Binding-site contacts:
Ligand atom C3B contacts residue LYS4211 of chain 1.D at 3.7 Å.
Ligand atom N3 contacts residue CYS4958 of chain 1.D at 4.0 Å.
Ligand atom PG contacts residue MG1 of chain 1.EA at 3.9 Å.
Ligand atom PG contacts residue MG1 of chain 1.DA at 3.7 Å.
Ligand atom PA contacts residue MG1 of chain 1.DA at 3.1 Å.
Ligand atom O2' contacts residue PHE4975 of chain 1.D at 4.3 Å.
Ligand atom N1 contacts residue CYS4958 of chain 1.D at 2.6 Å (h-bond).
Ligand atom O1A contacts residue MG1 of chain 1.DA at 4.2 Å.
Ligand atom C6 contacts residue CYS4958 of chain 1.D at 3.8 Å (hydrophobic).
Ligand atom C5 contacts residue THR4979 of chain 1.D at 4.1 Å.
Ligand atom PA contacts residue MG1 of chain 1.EA at 3.6 Å.
Ligand atom O2B contacts residue MG1 of chain 1.EA at 2.3 Å.
Ligand atom O1G contacts residue MG1 of chain 1.EA at 3.4 Å.
Ligand atom O1B contacts residue LYS4211 of chain 1.D at 3.0 Å (salt-bridge).
Ligand atom C6 contacts residue LEU4985 of chain 1.D at 4.1 Å (hydrophobic).
Ligand atom N7 contacts residue THR4979 of chain 1.D at 4.0 Å.
Ligand atom N6 contacts residue THR4979 of chain 1.D at 4.3 Å.
Ligand atom PB contacts residue LYS4211 of chain 1.D at 3.9 Å.
Ligand atom O1B contacts residue ARG4215 of chain 1.D at 3.8 Å.
Ligand atom N6 contacts residue HIS4983 of chain 1.D at 3.6 Å.
Ligand atom O1G contacts residue MG1 of chain 1.DA at 2.8 Å.
Ligand atom O2' contacts residue THR4979 of chain 1.D at 4.2 Å.
Ligand atom O2A contacts residue MG1 of chain 1.DA at 3.9 Å.
Ligand atom C2 contacts residue LYS4957 of chain 1.D at 4.1 Å.
Ligand atom O2A contacts residue MG1 of chain 1.EA at 2.3 Å.
Ligand atom C3B contacts residue MG1 of chain 1.DA at 3.4 Å.
Ligand atom N6 contacts residue LEU4985 of chain 1.D at 3.3 Å.
Ligand atom O2' contacts residue MET4954 of chain 1.D at 4.1 Å.
Ligand atom O3A contacts residue MG1 of chain 1.DA at 2.6 Å.
Ligand atom C2 contacts residue PHE4959 of chain 1.D at 4.2 Å (hydrophobic).
Ligand atom C2 contacts residue THR4979 of chain 1.D at 4.0 Å.
Ligand atom PB contacts residue MG1 of chain 1.EA at 3.5 Å.
Ligand atom O3G contacts residue MG1 of chain 1.EA at 3.5 Å.
Ligand atom O5' contacts residue MG1 of chain 1.DA at 2.3 Å.
Ligand atom PB contacts residue MG1 of chain 1.DA at 3.6 Å.
Ligand atom N6 contacts residue ASN4984 of chain 1.D at 3.4 Å (h-bond).
Ligand atom O3A contacts residue MG1 of chain 1.EA at 3.7 Å.
Ligand atom C2 contacts residue CYS4958 of chain 1.D at 2.7 Å (hydrophobic).
Ligand atom C5' contacts residue MG1 of chain 1.DA at 3.1 Å.
Ligand atom N3 contacts residue THR4979 of chain 1.D at 4.0 Å.

This small molecule binds to this protein.
Small molecule (SMILES): Nc1ncnc2c1ncn2[C@@H]1O[C@H](CO[P](=O)(O)O[P](=O)(O)CP(=O)(O)O)[C@@H](O)[C@H]1O

Sequence of chain 1.D:
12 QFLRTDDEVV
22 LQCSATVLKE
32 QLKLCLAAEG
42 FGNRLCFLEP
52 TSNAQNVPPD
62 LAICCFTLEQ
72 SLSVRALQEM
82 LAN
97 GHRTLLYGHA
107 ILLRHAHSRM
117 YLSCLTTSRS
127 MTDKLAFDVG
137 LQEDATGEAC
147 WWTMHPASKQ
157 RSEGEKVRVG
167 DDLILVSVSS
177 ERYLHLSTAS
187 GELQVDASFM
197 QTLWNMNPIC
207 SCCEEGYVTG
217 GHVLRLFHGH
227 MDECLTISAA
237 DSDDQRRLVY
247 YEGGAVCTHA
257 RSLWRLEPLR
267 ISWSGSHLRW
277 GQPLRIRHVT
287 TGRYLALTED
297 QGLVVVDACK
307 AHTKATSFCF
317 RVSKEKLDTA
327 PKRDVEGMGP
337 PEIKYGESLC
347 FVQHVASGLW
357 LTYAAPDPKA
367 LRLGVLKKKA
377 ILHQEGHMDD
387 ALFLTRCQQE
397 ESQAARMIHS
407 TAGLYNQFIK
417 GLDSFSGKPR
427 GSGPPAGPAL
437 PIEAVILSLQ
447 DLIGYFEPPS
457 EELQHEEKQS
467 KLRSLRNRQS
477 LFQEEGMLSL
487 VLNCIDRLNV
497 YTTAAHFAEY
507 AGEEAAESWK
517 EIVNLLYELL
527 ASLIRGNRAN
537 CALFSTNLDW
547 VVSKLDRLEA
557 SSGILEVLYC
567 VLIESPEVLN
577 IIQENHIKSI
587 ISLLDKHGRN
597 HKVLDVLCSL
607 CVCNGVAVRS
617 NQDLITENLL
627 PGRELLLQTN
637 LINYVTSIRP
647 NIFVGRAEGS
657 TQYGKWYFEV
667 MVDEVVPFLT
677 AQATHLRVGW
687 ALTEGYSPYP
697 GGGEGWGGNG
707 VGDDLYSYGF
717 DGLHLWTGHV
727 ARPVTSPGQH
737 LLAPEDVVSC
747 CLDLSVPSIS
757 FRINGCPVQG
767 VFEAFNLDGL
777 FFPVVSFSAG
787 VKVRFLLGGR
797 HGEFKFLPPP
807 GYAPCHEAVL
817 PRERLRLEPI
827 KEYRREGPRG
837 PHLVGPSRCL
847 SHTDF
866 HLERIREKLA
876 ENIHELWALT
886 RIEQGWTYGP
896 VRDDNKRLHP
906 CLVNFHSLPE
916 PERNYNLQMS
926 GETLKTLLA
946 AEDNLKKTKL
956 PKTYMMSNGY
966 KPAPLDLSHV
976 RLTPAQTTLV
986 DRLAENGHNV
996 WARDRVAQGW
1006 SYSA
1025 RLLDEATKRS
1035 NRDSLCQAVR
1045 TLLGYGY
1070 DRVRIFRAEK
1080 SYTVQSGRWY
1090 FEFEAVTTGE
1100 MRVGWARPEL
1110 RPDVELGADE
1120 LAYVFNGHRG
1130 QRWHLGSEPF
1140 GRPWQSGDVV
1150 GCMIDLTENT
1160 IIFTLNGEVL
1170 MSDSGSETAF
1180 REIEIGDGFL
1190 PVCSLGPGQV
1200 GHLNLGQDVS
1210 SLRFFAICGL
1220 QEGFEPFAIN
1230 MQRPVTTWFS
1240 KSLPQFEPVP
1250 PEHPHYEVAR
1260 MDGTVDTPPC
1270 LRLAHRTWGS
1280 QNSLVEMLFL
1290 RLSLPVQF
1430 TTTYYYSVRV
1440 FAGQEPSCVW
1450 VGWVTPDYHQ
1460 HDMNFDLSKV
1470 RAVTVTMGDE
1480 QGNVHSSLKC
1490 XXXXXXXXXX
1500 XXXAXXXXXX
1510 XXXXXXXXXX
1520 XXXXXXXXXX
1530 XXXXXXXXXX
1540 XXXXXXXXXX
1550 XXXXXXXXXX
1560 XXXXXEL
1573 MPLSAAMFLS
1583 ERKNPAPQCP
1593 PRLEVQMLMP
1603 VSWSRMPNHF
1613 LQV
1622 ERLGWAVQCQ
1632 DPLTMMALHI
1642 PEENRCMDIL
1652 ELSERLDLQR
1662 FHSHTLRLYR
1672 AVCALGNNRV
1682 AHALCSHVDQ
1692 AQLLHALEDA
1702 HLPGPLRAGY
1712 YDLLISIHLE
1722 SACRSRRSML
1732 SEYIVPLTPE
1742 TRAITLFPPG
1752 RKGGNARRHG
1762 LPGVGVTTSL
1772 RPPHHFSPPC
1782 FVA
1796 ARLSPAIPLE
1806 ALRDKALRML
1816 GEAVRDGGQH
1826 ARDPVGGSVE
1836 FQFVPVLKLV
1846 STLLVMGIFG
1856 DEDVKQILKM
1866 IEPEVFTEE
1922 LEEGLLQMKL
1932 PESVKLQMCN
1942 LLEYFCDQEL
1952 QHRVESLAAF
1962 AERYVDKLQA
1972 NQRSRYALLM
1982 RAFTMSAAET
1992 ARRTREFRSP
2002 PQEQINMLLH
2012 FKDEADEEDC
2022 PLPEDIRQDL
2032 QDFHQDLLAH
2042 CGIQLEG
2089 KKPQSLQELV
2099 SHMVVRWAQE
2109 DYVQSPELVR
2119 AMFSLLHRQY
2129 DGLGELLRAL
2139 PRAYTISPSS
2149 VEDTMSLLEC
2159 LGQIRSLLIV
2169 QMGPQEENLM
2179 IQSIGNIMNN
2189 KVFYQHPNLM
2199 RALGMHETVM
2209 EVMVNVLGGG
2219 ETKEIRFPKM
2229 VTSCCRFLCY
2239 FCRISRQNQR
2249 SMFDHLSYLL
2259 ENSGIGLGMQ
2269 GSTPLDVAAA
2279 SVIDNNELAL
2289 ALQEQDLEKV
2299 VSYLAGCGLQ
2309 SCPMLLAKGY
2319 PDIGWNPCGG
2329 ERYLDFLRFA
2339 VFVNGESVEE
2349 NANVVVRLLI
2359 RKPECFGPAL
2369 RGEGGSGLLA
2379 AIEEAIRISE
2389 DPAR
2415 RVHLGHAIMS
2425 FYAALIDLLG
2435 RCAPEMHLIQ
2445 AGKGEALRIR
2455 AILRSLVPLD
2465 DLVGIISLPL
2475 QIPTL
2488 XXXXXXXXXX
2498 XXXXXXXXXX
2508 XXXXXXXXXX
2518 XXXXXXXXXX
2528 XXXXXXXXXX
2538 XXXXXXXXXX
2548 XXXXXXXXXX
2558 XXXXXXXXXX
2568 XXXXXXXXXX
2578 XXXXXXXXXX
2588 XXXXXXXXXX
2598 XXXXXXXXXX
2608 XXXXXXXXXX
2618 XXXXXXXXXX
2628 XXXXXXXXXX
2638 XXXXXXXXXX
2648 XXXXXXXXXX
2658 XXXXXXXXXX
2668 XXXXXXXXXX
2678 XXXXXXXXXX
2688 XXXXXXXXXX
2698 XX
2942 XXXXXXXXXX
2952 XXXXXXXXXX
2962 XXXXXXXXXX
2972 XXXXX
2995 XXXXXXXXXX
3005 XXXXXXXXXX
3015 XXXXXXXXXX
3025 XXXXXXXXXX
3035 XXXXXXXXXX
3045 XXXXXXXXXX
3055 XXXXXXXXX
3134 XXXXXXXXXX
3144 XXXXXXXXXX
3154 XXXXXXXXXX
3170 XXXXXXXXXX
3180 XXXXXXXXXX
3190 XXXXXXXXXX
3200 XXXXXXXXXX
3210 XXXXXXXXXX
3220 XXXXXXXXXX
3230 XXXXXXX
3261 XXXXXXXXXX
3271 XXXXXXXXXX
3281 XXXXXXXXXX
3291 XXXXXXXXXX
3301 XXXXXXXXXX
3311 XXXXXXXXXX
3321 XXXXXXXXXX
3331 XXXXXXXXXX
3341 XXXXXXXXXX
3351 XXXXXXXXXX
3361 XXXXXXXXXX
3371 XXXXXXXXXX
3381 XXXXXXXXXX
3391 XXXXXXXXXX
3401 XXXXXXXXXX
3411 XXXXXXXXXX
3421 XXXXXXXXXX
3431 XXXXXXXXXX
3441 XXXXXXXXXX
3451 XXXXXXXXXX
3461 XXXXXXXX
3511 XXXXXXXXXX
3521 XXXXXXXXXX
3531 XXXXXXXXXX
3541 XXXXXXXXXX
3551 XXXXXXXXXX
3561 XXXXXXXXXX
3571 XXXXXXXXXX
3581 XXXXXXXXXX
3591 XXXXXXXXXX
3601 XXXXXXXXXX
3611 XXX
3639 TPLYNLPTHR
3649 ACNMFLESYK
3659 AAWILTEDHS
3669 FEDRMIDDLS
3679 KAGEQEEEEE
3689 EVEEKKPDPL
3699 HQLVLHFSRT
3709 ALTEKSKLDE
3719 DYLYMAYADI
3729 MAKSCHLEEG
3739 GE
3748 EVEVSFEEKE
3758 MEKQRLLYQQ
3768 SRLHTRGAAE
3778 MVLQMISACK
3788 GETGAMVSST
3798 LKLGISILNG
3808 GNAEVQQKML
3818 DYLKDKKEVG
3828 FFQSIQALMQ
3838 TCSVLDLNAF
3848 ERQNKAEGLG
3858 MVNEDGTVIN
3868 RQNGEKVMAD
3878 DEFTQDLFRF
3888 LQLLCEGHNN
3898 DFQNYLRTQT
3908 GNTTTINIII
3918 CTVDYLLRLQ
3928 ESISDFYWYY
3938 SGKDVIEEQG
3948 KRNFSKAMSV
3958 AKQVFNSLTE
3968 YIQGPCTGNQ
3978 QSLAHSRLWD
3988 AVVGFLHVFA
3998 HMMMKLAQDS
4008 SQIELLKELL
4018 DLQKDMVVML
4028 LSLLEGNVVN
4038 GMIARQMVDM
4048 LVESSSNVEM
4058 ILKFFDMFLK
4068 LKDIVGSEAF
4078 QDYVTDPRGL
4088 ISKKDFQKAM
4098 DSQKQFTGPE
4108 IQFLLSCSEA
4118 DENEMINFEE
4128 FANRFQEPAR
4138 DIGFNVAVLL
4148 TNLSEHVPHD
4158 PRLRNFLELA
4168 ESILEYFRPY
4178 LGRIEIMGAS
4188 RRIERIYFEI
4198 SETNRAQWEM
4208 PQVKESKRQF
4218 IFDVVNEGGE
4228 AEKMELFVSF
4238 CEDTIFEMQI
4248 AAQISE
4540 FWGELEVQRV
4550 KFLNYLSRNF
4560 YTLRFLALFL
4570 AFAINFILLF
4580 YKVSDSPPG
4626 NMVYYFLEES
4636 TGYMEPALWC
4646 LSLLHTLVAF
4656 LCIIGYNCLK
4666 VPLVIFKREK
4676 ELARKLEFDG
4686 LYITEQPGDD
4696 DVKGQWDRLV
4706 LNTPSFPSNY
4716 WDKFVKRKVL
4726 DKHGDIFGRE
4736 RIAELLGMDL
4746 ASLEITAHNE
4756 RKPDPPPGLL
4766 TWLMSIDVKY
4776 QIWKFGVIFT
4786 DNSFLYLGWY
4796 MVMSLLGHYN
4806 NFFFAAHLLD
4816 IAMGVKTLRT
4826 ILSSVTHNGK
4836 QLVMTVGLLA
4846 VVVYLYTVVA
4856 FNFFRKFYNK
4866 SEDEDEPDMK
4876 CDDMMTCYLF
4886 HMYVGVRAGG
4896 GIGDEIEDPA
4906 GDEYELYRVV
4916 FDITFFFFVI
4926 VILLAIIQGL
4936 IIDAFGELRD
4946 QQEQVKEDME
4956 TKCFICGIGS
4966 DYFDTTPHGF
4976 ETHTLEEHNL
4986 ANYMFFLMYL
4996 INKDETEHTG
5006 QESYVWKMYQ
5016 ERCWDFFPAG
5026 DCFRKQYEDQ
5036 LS